A small-molecule ligand and the protein it binds are described below.
Small molecule (SMILES): CC(C)(C)n1nc(-c2cccc(O)c2)c2c(N)ncnc21

Sequence of chain 1.A:
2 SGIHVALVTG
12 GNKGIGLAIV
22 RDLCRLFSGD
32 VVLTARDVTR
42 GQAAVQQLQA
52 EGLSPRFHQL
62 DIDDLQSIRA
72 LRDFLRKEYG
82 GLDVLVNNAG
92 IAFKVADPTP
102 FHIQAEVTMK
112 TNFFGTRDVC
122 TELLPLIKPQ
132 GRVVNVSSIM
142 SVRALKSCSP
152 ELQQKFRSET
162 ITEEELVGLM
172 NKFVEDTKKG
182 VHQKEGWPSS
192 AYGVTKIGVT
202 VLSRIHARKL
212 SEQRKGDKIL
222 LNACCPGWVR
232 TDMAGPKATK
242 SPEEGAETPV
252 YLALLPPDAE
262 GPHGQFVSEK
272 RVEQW

Binding-site contacts:
Ligand atom C28 contacts residue MET141 of chain 1.A at 3.8 Å (hydrophobic).
Ligand atom C30 contacts residue ALA235 of chain 1.A at 3.8 Å (hydrophobic).
Ligand atom C30 contacts residue NAP1 of chain 1.J at 3.6 Å.
Ligand atom C7 contacts residue TRP229 of chain 1.A at 3.8 Å (hydrophobic).
Ligand atom C2 contacts residue ILE140 of chain 1.A at 3.8 Å (hydrophobic).
Ligand atom N11 contacts residue TRP229 of chain 1.A at 3.8 Å.
Ligand atom N1 contacts residue CYS226 of chain 1.A at 3.8 Å.
Ligand atom C18 contacts residue TRP229 of chain 1.A at 3.7 Å (hydrophobic).
Ligand atom N11 contacts residue MET141 of chain 1.A at 3.8 Å.
Ligand atom O33 contacts residue NAP1 of chain 1.J at 3.0 Å.
Ligand atom C27 contacts residue NAP1 of chain 1.J at 3.6 Å.
Ligand atom C26 contacts residue NAP1 of chain 1.J at 3.4 Å.
Ligand atom C29 contacts residue TYR193 of chain 1.A at 3.4 Å (hydrophobic).
Ligand atom C2 contacts residue TRP229 of chain 1.A at 3.7 Å (hydrophobic).
Ligand atom N5 contacts residue TRP229 of chain 1.A at 3.8 Å.
Ligand atom O33 contacts residue SER139 of chain 1.A at 2.5 Å (h-bond).
Ligand atom C13 contacts residue TRP229 of chain 1.A at 3.3 Å (hydrophobic).
Ligand atom C4 contacts residue TRP229 of chain 1.A at 3.5 Å (hydrophobic).
Ligand atom C21 contacts residue TRP229 of chain 1.A at 3.6 Å (hydrophobic).
Ligand atom C27 contacts residue ALA235 of chain 1.A at 3.9 Å (hydrophobic).
Ligand atom C28 contacts residue SER139 of chain 1.A at 3.7 Å.
Ligand atom C26 contacts residue MET234 of chain 1.A at 3.8 Å (hydrophobic).
Ligand atom C26 contacts residue GSH1 of chain 1.K at 3.6 Å.
Ligand atom N1 contacts residue NAP1 of chain 1.J at 3.7 Å.
Ligand atom N15 contacts residue MET141 of chain 1.A at 3.6 Å.
Ligand atom C28 contacts residue NAP1 of chain 1.J at 3.6 Å.
Ligand atom C4 contacts residue MET141 of chain 1.A at 3.9 Å (hydrophobic).
Ligand atom N1 contacts residue TRP229 of chain 1.A at 3.9 Å.
Ligand atom C26 contacts residue TYR193 of chain 1.A at 3.4 Å (hydrophobic).
Ligand atom N5 contacts residue ILE140 of chain 1.A at 3.8 Å.
Ligand atom C29 contacts residue GSH1 of chain 1.K at 3.9 Å.
Ligand atom N1 contacts residue GLY228 of chain 1.A at 3.6 Å (h-bond).
Ligand atom C30 contacts residue GSH1 of chain 1.K at 3.5 Å.
Ligand atom C29 contacts residue NAP1 of chain 1.J at 3.2 Å.
Ligand atom N15 contacts residue TRP229 of chain 1.A at 3.5 Å.
Ligand atom N1 contacts residue ILE140 of chain 1.A at 3.7 Å.
Ligand atom O33 contacts residue TYR193 of chain 1.A at 2.5 Å (h-bond).
Ligand atom C13 contacts residue MET141 of chain 1.A at 3.6 Å (hydrophobic).
Ligand atom C29 contacts residue SER139 of chain 1.A at 3.5 Å.
Ligand atom C27 contacts residue TRP229 of chain 1.A at 3.5 Å (hydrophobic).